Sequence of chain 1.A:
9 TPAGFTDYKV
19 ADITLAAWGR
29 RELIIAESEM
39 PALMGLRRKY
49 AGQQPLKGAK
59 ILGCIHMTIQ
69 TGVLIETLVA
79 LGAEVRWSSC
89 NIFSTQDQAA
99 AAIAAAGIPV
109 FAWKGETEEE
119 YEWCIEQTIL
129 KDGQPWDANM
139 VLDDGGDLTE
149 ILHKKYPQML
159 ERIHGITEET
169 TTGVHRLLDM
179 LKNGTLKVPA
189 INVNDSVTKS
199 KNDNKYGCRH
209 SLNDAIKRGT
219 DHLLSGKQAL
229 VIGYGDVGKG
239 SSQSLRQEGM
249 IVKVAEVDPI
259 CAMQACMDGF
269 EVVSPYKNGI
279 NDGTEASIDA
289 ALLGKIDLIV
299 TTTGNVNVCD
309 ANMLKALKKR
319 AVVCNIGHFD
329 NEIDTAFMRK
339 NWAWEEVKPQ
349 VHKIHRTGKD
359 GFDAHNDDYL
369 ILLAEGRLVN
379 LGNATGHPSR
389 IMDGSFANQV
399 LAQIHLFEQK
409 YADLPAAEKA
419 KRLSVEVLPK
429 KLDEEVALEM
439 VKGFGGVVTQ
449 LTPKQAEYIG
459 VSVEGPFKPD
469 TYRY

This small molecule binds to this protein.
Small molecule (SMILES): CC(=O)Nc1cccc(CO)c1

Sequence of chain 1.D:
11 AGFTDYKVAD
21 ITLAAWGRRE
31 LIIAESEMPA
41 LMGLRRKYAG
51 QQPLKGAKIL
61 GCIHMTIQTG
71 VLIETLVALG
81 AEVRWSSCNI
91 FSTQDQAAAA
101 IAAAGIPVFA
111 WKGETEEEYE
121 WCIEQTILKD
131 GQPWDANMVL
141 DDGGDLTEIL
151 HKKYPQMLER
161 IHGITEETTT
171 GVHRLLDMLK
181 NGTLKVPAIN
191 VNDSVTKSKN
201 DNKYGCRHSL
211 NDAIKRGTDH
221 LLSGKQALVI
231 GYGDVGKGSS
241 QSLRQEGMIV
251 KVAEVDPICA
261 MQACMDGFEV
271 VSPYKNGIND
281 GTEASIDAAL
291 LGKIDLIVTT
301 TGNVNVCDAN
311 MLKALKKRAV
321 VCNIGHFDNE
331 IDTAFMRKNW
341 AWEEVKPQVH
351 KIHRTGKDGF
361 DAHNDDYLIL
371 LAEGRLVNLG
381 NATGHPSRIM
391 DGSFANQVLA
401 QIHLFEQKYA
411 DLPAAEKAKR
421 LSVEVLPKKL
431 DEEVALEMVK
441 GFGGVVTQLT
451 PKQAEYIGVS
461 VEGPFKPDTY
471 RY

Binding-site contacts:
Ligand atom C12 contacts residue THR469 of chain 1.D at 3.0 Å.
Ligand atom C01 contacts residue GLU424 of chain 1.A at 4.4 Å.
Ligand atom C08 contacts residue ARG471 of chain 1.D at 3.7 Å.
Ligand atom C10 contacts residue ASP193 of chain 1.A at 3.2 Å.
Ligand atom O11 contacts residue TYR470 of chain 1.D at 3.3 Å (h-bond).
Ligand atom N04 contacts residue ASN190 of chain 1.A at 4.3 Å.
Ligand atom C07 contacts residue THR469 of chain 1.D at 3.8 Å.
Ligand atom C01 contacts residue VAL423 of chain 1.A at 3.1 Å (hydrophobic).
Ligand atom C05 contacts residue ASN190 of chain 1.A at 4.3 Å.
Ligand atom C07 contacts residue ARG471 of chain 1.D at 3.5 Å.
Ligand atom C08 contacts residue THR469 of chain 1.D at 3.1 Å.
Ligand atom C10 contacts residue THR469 of chain 1.D at 3.4 Å.
Ligand atom O11 contacts residue THR469 of chain 1.D at 2.6 Å (h-bond).
Ligand atom N04 contacts residue THR469 of chain 1.D at 4.3 Å.
Ligand atom C09 contacts residue THR469 of chain 1.D at 3.2 Å.
Ligand atom C02 contacts residue VAL425 of chain 1.A at 4.0 Å (hydrophobic).
Ligand atom C09 contacts residue ASP193 of chain 1.A at 3.3 Å.
Ligand atom C05 contacts residue VAL425 of chain 1.A at 3.8 Å (hydrophobic).
Ligand atom C02 contacts residue ASN190 of chain 1.A at 3.7 Å.
Ligand atom C06 contacts residue ASP193 of chain 1.A at 4.1 Å.
Ligand atom O03 contacts residue VAL425 of chain 1.A at 4.4 Å.
Ligand atom O03 contacts residue ASN190 of chain 1.A at 2.9 Å (h-bond).
Ligand atom C12 contacts residue ASP193 of chain 1.A at 3.8 Å.
Ligand atom C06 contacts residue THR469 of chain 1.D at 3.9 Å.
Ligand atom C07 contacts residue ASP193 of chain 1.A at 3.8 Å.
Ligand atom C08 contacts residue ASP193 of chain 1.A at 3.5 Å.
Ligand atom O11 contacts residue PRO467 of chain 1.D at 3.3 Å.
Ligand atom C05 contacts residue ASP193 of chain 1.A at 4.2 Å.
Ligand atom C12 contacts residue ASN190 of chain 1.A at 4.0 Å.
Ligand atom C10 contacts residue TYR470 of chain 1.D at 4.1 Å (hydrophobic).
Ligand atom C05 contacts residue THR469 of chain 1.D at 3.7 Å.
Ligand atom N04 contacts residue VAL425 of chain 1.A at 3.6 Å.
Ligand atom C06 contacts residue VAL425 of chain 1.A at 3.8 Å (hydrophobic).